Sequence of chain 42.A:
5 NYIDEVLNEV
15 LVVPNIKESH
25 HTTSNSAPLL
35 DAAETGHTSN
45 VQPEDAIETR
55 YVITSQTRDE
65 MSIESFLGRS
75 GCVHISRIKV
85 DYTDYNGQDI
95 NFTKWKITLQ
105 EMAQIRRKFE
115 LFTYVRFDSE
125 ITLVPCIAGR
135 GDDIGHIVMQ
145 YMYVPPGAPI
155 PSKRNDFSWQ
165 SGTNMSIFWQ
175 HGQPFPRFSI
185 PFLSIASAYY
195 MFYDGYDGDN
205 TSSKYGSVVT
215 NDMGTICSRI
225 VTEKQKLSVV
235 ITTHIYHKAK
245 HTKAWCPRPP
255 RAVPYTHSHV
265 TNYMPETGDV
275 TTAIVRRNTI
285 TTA

The protein below binds the small molecule below.
Small molecule (SMILES): Cc1cc(CCCCCOc2c(Cl)cc(C3=NCCO3)cc2Cl)on1

Binding-site contacts:
Ligand atom C4A contacts residue TYR145 of chain 42.A at 3.3 Å (hydrophobic).
Ligand atom C31 contacts residue GLN104 of chain 42.A at 3.6 Å.
Ligand atom C4C contacts residue MET217 of chain 42.A at 4.2 Å (hydrophobic).
Ligand atom C5B contacts residue TYR147 of chain 42.A at 3.9 Å (hydrophobic).
Ligand atom C6B contacts residue ILE184 of chain 42.A at 4.1 Å (hydrophobic).
Ligand atom CL2 contacts residue TYR147 of chain 42.A at 3.4 Å.
Ligand atom O1B contacts residue ILE125 of chain 42.A at 3.5 Å.
Ligand atom C4 contacts residue LEU103 of chain 42.A at 3.4 Å (hydrophobic).
Ligand atom O1A contacts residue ILE220 of chain 42.A at 3.6 Å.
Ligand atom C3B contacts residue ILE125 of chain 42.A at 3.5 Å (hydrophobic).
Ligand atom C4B contacts residue ILE125 of chain 42.A at 3.9 Å (hydrophobic).
Ligand atom C5A contacts residue TYR147 of chain 42.A at 4.1 Å (hydrophobic).
Ligand atom O1A contacts residue TYR147 of chain 42.A at 4.0 Å.
Ligand atom C1B contacts residue ILE125 of chain 42.A at 3.1 Å (hydrophobic).
Ligand atom CL2 contacts residue LEU187 of chain 42.A at 3.9 Å.
Ligand atom C5A contacts residue MET146 of chain 42.A at 3.7 Å (hydrophobic).
Ligand atom C5B contacts residue ILE125 of chain 42.A at 3.9 Å (hydrophobic).
Ligand atom C3 contacts residue LEU103 of chain 42.A at 4.1 Å (hydrophobic).
Ligand atom C5A contacts residue ILE220 of chain 42.A at 3.9 Å (hydrophobic).
Ligand atom C1C contacts residue LEU103 of chain 42.A at 4.1 Å (hydrophobic).
Ligand atom CL1 contacts residue ILE239 of chain 42.A at 3.8 Å.
Ligand atom C2A contacts residue PHE182 of chain 42.A at 4.2 Å (hydrophobic).
Ligand atom C4B contacts residue ILE220 of chain 42.A at 4.0 Å (hydrophobic).
Ligand atom C2B contacts residue ILE125 of chain 42.A at 3.1 Å (hydrophobic).
Ligand atom N2 contacts residue ASN215 of chain 42.A at 3.7 Å.
Ligand atom C6B contacts residue ILE125 of chain 42.A at 3.6 Å (hydrophobic).
Ligand atom N2 contacts residue THR102 of chain 42.A at 4.2 Å.
Ligand atom C5 contacts residue LEU103 of chain 42.A at 3.8 Å (hydrophobic).
Ligand atom CL1 contacts residue ILE125 of chain 42.A at 3.5 Å.
Ligand atom C5A contacts residue TYR145 of chain 42.A at 3.8 Å (hydrophobic).
Ligand atom C3B contacts residue ILE220 of chain 42.A at 4.2 Å (hydrophobic).
Ligand atom C31 contacts residue MET195 of chain 42.A at 3.5 Å (hydrophobic).
Ligand atom C2A contacts residue ILE220 of chain 42.A at 3.8 Å (hydrophobic).
Ligand atom O1 contacts residue MET217 of chain 42.A at 4.2 Å.
Ligand atom C4A contacts residue LEU127 of chain 42.A at 4.0 Å (hydrophobic).
Ligand atom C2C contacts residue MET217 of chain 42.A at 3.7 Å (hydrophobic).
Ligand atom N3A contacts residue PHE182 of chain 42.A at 4.0 Å.
Ligand atom N3A contacts residue LEU127 of chain 42.A at 4.1 Å.
Ligand atom CL2 contacts residue ILE184 of chain 42.A at 3.9 Å.
Ligand atom C4A contacts residue ILE220 of chain 42.A at 4.1 Å (hydrophobic).